Binding-site contacts:
Ligand atom C8 contacts residue ASN159 of chain 1.B at 4.3 Å.
Ligand atom O5 contacts residue ASN159 of chain 1.B at 2.4 Å (h-bond).
Ligand atom C7 contacts residue ASN159 of chain 1.B at 3.3 Å.
Ligand atom N2 contacts residue ASN159 of chain 1.B at 2.9 Å (h-bond).
Ligand atom O7 contacts residue TYR197 of chain 1.B at 4.2 Å.
Ligand atom C5 contacts residue ASN159 of chain 1.B at 3.7 Å.
Ligand atom C3 contacts residue ASN159 of chain 1.B at 3.8 Å.
Ligand atom C4 contacts residue ASN159 of chain 1.B at 4.2 Å.
Ligand atom C2 contacts residue ASN159 of chain 1.B at 2.5 Å.
Ligand atom C1 contacts residue ASN159 of chain 1.B at 1.4 Å.
Ligand atom O7 contacts residue ASN159 of chain 1.B at 3.3 Å (h-bond).

A protein and the small-molecule ligand that binds it are described below.
Small molecule (SMILES): CC(=O)N[C@@H]1[C@@H](O)[C@H](O)[C@@H](CO)O[C@H]1O

Sequence of chain 1.B:
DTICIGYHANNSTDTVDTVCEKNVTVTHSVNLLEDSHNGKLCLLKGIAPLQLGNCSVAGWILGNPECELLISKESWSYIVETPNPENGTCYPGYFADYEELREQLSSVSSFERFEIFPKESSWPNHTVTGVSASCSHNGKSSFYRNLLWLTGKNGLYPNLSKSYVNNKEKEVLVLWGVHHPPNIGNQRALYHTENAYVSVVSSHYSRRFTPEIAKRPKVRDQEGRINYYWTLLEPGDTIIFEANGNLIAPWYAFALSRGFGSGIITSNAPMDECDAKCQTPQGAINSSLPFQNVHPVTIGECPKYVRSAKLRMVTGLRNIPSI